Binding-site contacts:
Ligand atom O15 contacts residue PHE89 of chain 1.C at 4.1 Å.
Ligand atom C14 contacts residue PHE187 of chain 1.C at 2.9 Å (hydrophobic).
Ligand atom C4 contacts residue ALA279 of chain 1.C at 3.4 Å (hydrophobic).
Ligand atom C13 contacts residue PHE458 of chain 1.C at 4.1 Å (hydrophobic).
Ligand atom C9 contacts residue ASN275 of chain 1.C at 3.6 Å.
Ligand atom C7 contacts residue ALA279 of chain 1.C at 4.3 Å (hydrophobic).
Ligand atom O15 contacts residue PHE278 of chain 1.C at 3.9 Å.
Ligand atom C6 contacts residue THR283 of chain 1.C at 3.5 Å.
Ligand atom C7 contacts residue LEU348 of chain 1.C at 4.0 Å (hydrophobic).
Ligand atom N1 contacts residue THR283 of chain 1.C at 3.6 Å.
Ligand atom N3 contacts residue ALA279 of chain 1.C at 3.7 Å.
Ligand atom C6 contacts residue LEU344 of chain 1.C at 3.5 Å (hydrophobic).
Ligand atom C11 contacts residue ASN275 of chain 1.C at 4.0 Å.
Ligand atom C8 contacts residue ALA279 of chain 1.C at 3.6 Å (hydrophobic).
Ligand atom O15 contacts residue PHE85 of chain 1.C at 4.1 Å.
Ligand atom C2 contacts residue ALA279 of chain 1.C at 4.2 Å (hydrophobic).
Ligand atom C11 contacts residue PHE278 of chain 1.C at 4.0 Å (hydrophobic).
Ligand atom O10 contacts residue ASN275 of chain 1.C at 3.0 Å (h-bond).
Ligand atom C14 contacts residue PHE458 of chain 1.C at 3.9 Å (hydrophobic).
Ligand atom C2 contacts residue THR283 of chain 1.C at 2.9 Å.
Ligand atom C6 contacts residue PHE187 of chain 1.C at 3.3 Å (hydrophobic).
Ligand atom O15 contacts residue ASN275 of chain 1.C at 4.0 Å.
Ligand atom N3 contacts residue HEM1 of chain 1.M at 2.6 Å.
Ligand atom C9 contacts residue ALA279 of chain 1.C at 3.5 Å (hydrophobic).
Ligand atom C2 contacts residue HEM1 of chain 1.M at 3.5 Å.
Ligand atom C5 contacts residue HEM1 of chain 1.M at 4.2 Å.
Ligand atom C5 contacts residue ALA279 of chain 1.C at 3.8 Å (hydrophobic).
Ligand atom C13 contacts residue PHE187 of chain 1.C at 4.3 Å (hydrophobic).
Ligand atom N3 contacts residue THR283 of chain 1.C at 3.6 Å (h-bond).
Ligand atom C11 contacts residue PHE96 of chain 1.C at 4.2 Å (hydrophobic).
Ligand atom O10 contacts residue ALA95 of chain 1.C at 4.4 Å.
Ligand atom C5 contacts residue LEU344 of chain 1.C at 4.2 Å (hydrophobic).
Ligand atom C13 contacts residue PHE85 of chain 1.C at 4.0 Å (hydrophobic).
Ligand atom C4 contacts residue HEM1 of chain 1.M at 2.8 Å.
Ligand atom C14 contacts residue PHE85 of chain 1.C at 3.4 Å (hydrophobic).
Ligand atom C9 contacts residue ALA95 of chain 1.C at 4.2 Å (hydrophobic).
Ligand atom N1 contacts residue ALA279 of chain 1.C at 4.2 Å.
Ligand atom O15 contacts residue PHE96 of chain 1.C at 4.0 Å.
Ligand atom C2 contacts residue LEU344 of chain 1.C at 4.0 Å (hydrophobic).
Ligand atom N1 contacts residue LEU344 of chain 1.C at 3.8 Å.

Sequence of chain 1.C:
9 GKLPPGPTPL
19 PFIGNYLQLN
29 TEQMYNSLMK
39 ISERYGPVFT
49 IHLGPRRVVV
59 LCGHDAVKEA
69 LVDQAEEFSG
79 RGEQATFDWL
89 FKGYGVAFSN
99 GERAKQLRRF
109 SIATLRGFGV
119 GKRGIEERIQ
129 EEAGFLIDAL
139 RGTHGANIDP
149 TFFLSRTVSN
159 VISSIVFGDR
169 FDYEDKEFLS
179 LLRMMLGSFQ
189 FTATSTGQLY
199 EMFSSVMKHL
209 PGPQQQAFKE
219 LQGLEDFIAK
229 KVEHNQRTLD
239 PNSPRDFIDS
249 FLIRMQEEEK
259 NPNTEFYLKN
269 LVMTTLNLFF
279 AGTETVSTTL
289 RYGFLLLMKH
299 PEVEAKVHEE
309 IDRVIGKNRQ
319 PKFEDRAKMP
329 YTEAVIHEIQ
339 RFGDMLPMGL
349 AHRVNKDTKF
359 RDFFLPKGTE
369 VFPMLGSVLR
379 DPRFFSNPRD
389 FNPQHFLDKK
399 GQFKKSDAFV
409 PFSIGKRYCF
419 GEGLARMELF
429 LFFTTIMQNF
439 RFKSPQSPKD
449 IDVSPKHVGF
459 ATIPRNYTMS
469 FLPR

This small molecule binds to this protein.
Small molecule (SMILES): CC[C@@H]1C(=O)OC[C@@H]1Cc1cncn1C